Sequence of chain 58.C:
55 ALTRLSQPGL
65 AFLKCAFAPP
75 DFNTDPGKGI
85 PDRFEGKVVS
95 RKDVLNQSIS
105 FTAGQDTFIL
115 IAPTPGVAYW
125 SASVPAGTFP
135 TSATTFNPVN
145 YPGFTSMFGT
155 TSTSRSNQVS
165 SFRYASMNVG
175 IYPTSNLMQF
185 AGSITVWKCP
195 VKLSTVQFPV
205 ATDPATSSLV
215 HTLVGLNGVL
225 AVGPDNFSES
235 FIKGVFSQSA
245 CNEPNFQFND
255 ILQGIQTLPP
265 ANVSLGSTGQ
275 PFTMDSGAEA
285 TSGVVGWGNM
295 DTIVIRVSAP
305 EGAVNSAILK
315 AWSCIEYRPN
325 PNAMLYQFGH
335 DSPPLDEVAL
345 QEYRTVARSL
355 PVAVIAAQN

Binding-site contacts:
Ligand atom C6 contacts residue A4 of chain 58.G at 3.7 Å.
Ligand atom O2 contacts residue U2 of chain 58.G at 3.6 Å.
Ligand atom C2 contacts residue A4 of chain 58.G at 3.9 Å.
Ligand atom C4 contacts residue U5 of chain 58.G at 3.7 Å.
Ligand atom C4 contacts residue A4 of chain 58.G at 3.2 Å.
Ligand atom OP1 contacts residue LYS12 of chain 32.F at 3.9 Å.
Ligand atom OP1 contacts residue LEU56 of chain 32.C at 2.8 Å.
Ligand atom O2 contacts residue U1 of chain 58.G at 2.9 Å (h-bond).
Ligand atom C2 contacts residue GLN61 of chain 32.C at 3.9 Å.
Ligand atom OP1 contacts residue LYS68 of chain 32.C at 3.2 Å (salt-bridge).
Ligand atom N3 contacts residue U1 of chain 58.G at 3.8 Å.
Ligand atom OP1 contacts residue LYS8 of chain 32.F at 3.1 Å.
Ligand atom N1 contacts residue U2 of chain 58.G at 2.8 Å.
Ligand atom O2' contacts residue LEU64 of chain 32.C at 3.9 Å.
Ligand atom N3 contacts residue C6 of chain 58.G at 3.2 Å (h-bond).
Ligand atom OP1 contacts residue PHE76 of chain 32.C at 3.7 Å.
Ligand atom C2 contacts residue C6 of chain 58.G at 3.4 Å.
Ligand atom N3 contacts residue A4 of chain 58.G at 3.8 Å.
Ligand atom O4 contacts residue U5 of chain 58.G at 2.8 Å (h-bond).
Ligand atom C4 contacts residue U1 of chain 58.G at 3.7 Å.
Ligand atom N3 contacts residue U2 of chain 58.G at 3.6 Å.
Ligand atom N1 contacts residue U3 of chain 58.G at 3.8 Å.
Ligand atom N6 contacts residue U2 of chain 58.G at 2.6 Å (h-bond).
Ligand atom OP2 contacts residue LYS8 of chain 32.F at 3.8 Å.
Ligand atom O4 contacts residue U1 of chain 58.G at 2.8 Å (h-bond).
Ligand atom O2' contacts residue THR57 of chain 32.C at 3.2 Å.
Ligand atom O2 contacts residue C6 of chain 58.G at 2.9 Å (h-bond).
Ligand atom N3 contacts residue U5 of chain 58.G at 3.6 Å.
Ligand atom C2 contacts residue U3 of chain 58.G at 3.8 Å.
Ligand atom O4 contacts residue A4 of chain 58.G at 2.6 Å (h-bond).
Ligand atom C6 contacts residue U2 of chain 58.G at 3.4 Å.
Ligand atom C5 contacts residue A4 of chain 58.G at 2.8 Å.
Ligand atom C6 contacts residue U5 of chain 58.G at 3.6 Å.
Ligand atom C5 contacts residue U5 of chain 58.G at 3.9 Å.
Ligand atom C2 contacts residue U2 of chain 58.G at 3.6 Å.
Ligand atom N3 contacts residue U1 of chain 58.G at 3.9 Å.
Ligand atom N1 contacts residue U5 of chain 58.G at 3.7 Å.
Ligand atom C2 contacts residue U1 of chain 58.G at 3.9 Å.
Ligand atom N3 contacts residue GLN61 of chain 32.C at 3.6 Å.
Ligand atom O2 contacts residue GLN61 of chain 32.C at 3.9 Å.

Sequence of chain 32.C:
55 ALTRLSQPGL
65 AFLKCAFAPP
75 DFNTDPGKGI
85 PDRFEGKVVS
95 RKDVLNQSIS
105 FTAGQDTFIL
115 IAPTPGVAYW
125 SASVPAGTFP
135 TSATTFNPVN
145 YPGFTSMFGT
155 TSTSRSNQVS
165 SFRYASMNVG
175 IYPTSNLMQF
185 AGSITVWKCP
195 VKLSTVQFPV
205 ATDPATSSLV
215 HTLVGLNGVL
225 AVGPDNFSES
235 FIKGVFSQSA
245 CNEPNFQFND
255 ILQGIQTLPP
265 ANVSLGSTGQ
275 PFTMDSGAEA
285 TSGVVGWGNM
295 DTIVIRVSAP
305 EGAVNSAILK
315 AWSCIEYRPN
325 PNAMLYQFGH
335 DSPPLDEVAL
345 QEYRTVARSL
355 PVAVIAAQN

A protein and the small-molecule ligand that binds it are described below.
Small molecule (SMILES): Nc1ccn([C@@H]2O[C@H](CO[P](=O)(O)O[C@H]3[C@@H](O)[C@H](n4ccc(=O)[nH]c4=O)O[C@@H]3CO[P](=O)(O)O[C@H]3[C@@H](O)[C@H](n4cnc5c(N)ncnc54)O[C@@H]3CO)[C@@H](O[P](=O)(O)OC[C@H]3O[C@@H](n4ccc(=O)[nH]c4=O)[C@H](O)[C@@H]3O)[C@H]2O)c(=O)n1.O=c1ccn([C@@H]2O[C@H](CO[P](=O)(O)O[C@H]3[C@@H](O)[C@H](n4ccc(=O)[nH]c4=O)O[C@@H]3CO[P](=O)(O)O[C@H]3[C@@H](O)[C@H](n4ccc(=O)[nH]c4=O)O[C@@H]3CO)[C@@H](O)[C@H]2O)c(=O)[nH]1

Sequence of chain 32.F:
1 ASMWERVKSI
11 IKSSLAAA